A protein and the small-molecule ligand that binds it are described below.
Small molecule (SMILES): CC(=O)N[C@@H]1[C@@H](O)[C@H](O)[C@@H](CO)O[C@H]1O

Binding-site contacts:
Ligand atom C4 contacts residue ASN15 of chain 1.A at 4.2 Å.
Ligand atom C8 contacts residue ASN15 of chain 1.A at 3.7 Å.
Ligand atom N2 contacts residue ASN15 of chain 1.A at 2.8 Å (h-bond).
Ligand atom O5 contacts residue ASN15 of chain 1.A at 2.4 Å (h-bond).
Ligand atom C3 contacts residue ASN15 of chain 1.A at 3.8 Å.
Ligand atom C7 contacts residue ASN15 of chain 1.A at 3.6 Å.
Ligand atom C2 contacts residue ASN15 of chain 1.A at 2.4 Å.
Ligand atom C5 contacts residue ASN15 of chain 1.A at 3.7 Å.
Ligand atom C1 contacts residue ASN15 of chain 1.A at 1.4 Å.

Sequence of chain 1.A:
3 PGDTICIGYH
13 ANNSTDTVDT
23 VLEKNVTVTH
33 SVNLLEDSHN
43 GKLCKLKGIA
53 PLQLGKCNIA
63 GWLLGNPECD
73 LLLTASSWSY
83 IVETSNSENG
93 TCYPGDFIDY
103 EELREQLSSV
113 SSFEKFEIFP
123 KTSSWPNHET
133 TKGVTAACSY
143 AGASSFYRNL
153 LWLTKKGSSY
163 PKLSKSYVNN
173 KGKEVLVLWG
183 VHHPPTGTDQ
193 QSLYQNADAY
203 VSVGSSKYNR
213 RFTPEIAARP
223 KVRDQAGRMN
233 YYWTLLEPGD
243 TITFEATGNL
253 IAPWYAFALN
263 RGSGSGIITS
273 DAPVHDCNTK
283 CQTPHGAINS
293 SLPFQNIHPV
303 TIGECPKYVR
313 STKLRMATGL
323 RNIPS